Sequence of chain 1.A:
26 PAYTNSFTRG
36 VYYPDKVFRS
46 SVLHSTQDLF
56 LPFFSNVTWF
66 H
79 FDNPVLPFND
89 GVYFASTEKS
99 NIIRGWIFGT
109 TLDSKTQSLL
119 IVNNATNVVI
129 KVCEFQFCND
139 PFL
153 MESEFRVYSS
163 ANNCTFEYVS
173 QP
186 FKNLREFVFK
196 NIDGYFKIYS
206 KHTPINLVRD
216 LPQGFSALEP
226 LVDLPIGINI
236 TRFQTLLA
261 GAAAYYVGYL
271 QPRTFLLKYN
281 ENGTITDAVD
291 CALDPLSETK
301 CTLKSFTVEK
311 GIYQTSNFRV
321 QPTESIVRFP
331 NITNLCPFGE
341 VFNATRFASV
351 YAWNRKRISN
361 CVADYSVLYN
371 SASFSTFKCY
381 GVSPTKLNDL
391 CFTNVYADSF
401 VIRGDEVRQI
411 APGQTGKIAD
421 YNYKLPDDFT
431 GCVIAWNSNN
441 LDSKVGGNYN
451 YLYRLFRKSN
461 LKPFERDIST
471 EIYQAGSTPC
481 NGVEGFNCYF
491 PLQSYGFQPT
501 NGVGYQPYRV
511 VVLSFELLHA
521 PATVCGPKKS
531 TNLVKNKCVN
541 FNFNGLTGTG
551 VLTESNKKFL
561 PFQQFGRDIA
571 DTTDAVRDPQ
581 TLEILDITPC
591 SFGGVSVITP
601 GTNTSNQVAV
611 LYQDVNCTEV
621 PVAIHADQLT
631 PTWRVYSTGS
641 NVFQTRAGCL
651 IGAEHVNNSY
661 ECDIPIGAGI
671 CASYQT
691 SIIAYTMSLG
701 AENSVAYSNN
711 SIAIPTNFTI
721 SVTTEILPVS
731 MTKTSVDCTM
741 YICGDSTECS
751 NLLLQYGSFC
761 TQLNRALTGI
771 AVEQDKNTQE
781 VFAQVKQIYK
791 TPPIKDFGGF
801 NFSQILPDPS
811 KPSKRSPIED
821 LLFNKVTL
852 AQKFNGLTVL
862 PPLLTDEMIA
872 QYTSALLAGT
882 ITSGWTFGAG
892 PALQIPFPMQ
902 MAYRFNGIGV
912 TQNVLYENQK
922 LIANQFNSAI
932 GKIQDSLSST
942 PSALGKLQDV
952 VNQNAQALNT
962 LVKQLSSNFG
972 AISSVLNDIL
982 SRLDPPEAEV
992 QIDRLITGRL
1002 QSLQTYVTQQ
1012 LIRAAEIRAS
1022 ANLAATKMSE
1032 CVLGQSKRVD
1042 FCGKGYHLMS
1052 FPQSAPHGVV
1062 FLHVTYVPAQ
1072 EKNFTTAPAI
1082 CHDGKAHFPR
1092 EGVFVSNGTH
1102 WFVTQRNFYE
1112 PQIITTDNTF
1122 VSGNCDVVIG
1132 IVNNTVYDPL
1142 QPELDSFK

Binding-site contacts:
Ligand atom O3 contacts residue THR124 of chain 1.A at 4.4 Å.
Ligand atom C6 contacts residue THR124 of chain 1.A at 3.6 Å.
Ligand atom C7 contacts residue VAL127 of chain 1.A at 4.5 Å (hydrophobic).
Ligand atom O4 contacts residue THR124 of chain 1.A at 4.5 Å.
Ligand atom C7 contacts residue ASN122 of chain 1.A at 3.2 Å.
Ligand atom C5 contacts residue ASN122 of chain 1.A at 3.7 Å.
Ligand atom O5 contacts residue THR124 of chain 1.A at 2.6 Å (h-bond).
Ligand atom C2 contacts residue ASN122 of chain 1.A at 2.5 Å.
Ligand atom N2 contacts residue ASN125 of chain 1.A at 3.8 Å.
Ligand atom C3 contacts residue ASN122 of chain 1.A at 3.9 Å.
Ligand atom C8 contacts residue ASN122 of chain 1.A at 3.5 Å.
Ligand atom C8 contacts residue VAL120 of chain 1.A at 4.3 Å (hydrophobic).
Ligand atom C5 contacts residue THR124 of chain 1.A at 3.3 Å.
Ligand atom N2 contacts residue VAL127 of chain 1.A at 4.3 Å.
Ligand atom O7 contacts residue PHE157 of chain 1.A at 3.1 Å.
Ligand atom C1 contacts residue ASN122 of chain 1.A at 1.4 Å.
Ligand atom C8 contacts residue PHE157 of chain 1.A at 4.5 Å (hydrophobic).
Ligand atom C4 contacts residue THR124 of chain 1.A at 3.2 Å.
Ligand atom C1 contacts residue THR124 of chain 1.A at 3.2 Å.
Ligand atom C2 contacts residue ASN125 of chain 1.A at 3.9 Å.
Ligand atom C3 contacts residue THR124 of chain 1.A at 3.8 Å.
Ligand atom C2 contacts residue THR124 of chain 1.A at 3.2 Å.
Ligand atom C8 contacts residue VAL127 of chain 1.A at 4.1 Å (hydrophobic).
Ligand atom O5 contacts residue ASN122 of chain 1.A at 2.4 Å (h-bond).
Ligand atom O7 contacts residue ASN122 of chain 1.A at 3.8 Å.
Ligand atom N2 contacts residue ASN122 of chain 1.A at 3.0 Å (h-bond).
Ligand atom C7 contacts residue PHE157 of chain 1.A at 4.1 Å (hydrophobic).
Ligand atom C4 contacts residue ASN122 of chain 1.A at 4.3 Å.

A small-molecule ligand and the protein it binds are described below.
Small molecule (SMILES): CC(=O)N[C@@H]1[C@@H](O)[C@H](O)[C@@H](CO)O[C@H]1O